Binding-site contacts:
Ligand atom N2 contacts residue ASN74 of chain 1.D at 3.1 Å (h-bond).
Ligand atom C1 contacts residue ASN74 of chain 1.D at 1.5 Å.
Ligand atom O5 contacts residue ASN74 of chain 1.D at 2.2 Å (h-bond).
Ligand atom C1 contacts residue SER76 of chain 1.D at 3.8 Å.
Ligand atom O7 contacts residue ASN74 of chain 1.D at 4.2 Å.
Ligand atom C7 contacts residue ASN74 of chain 1.D at 3.9 Å.
Ligand atom C4 contacts residue ASN74 of chain 1.D at 4.1 Å.
Ligand atom C5 contacts residue ASN74 of chain 1.D at 3.6 Å.
Ligand atom C3 contacts residue ASN74 of chain 1.D at 3.8 Å.
Ligand atom O6 contacts residue ASN74 of chain 1.D at 4.2 Å.
Ligand atom O5 contacts residue SER76 of chain 1.D at 3.9 Å.
Ligand atom C2 contacts residue ASN74 of chain 1.D at 2.5 Å.
Ligand atom C5 contacts residue SER76 of chain 1.D at 4.4 Å.

Sequence of chain 1.D:
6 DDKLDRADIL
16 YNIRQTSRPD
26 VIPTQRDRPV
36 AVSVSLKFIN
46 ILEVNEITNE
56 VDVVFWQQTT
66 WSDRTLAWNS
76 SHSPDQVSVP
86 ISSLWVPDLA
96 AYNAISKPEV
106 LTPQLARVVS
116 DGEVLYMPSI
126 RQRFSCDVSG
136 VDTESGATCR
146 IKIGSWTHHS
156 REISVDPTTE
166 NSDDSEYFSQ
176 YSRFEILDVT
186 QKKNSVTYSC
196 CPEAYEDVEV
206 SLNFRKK

This small molecule binds to this protein.
Small molecule (SMILES): CC(=O)N[C@@H]1[C@@H](O)[C@H](O)[C@@H](CO)O[C@H]1O